Sequence of chain 1.A:
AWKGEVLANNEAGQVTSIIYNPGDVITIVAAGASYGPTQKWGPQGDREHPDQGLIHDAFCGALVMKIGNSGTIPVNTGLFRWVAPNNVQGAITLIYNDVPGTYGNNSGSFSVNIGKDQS

A protein and the small-molecule ligand that binds it are described below.
Small molecule (SMILES): OC[C@H]1O[C@@H](O)[C@H](O)[C@@H](O)[C@H]1O

Binding-site contacts:
Ligand atom O4 contacts residue TYR36 of chain 1.A at 2.7 Å (h-bond).
Ligand atom C1 contacts residue TYR36 of chain 1.A at 4.0 Å (hydrophobic).
Ligand atom C3 contacts residue THR104 of chain 1.A at 3.9 Å.
Ligand atom O3 contacts residue ASN107 of chain 1.A at 2.7 Å (h-bond).
Ligand atom O6 contacts residue GLN53 of chain 1.A at 2.9 Å (h-bond).
Ligand atom C6 contacts residue VAL101 of chain 1.A at 3.6 Å (hydrophobic).
Ligand atom C3 contacts residue TYR36 of chain 1.A at 3.6 Å (hydrophobic).
Ligand atom C1 contacts residue CN81 of chain 1.G at 1.9 Å.
Ligand atom O2 contacts residue CN81 of chain 1.G at 3.0 Å (h-bond).
Ligand atom O3 contacts residue THR104 of chain 1.A at 3.1 Å (h-bond).
Ligand atom O3 contacts residue CA1 of chain 1.E at 2.3 Å.
Ligand atom C4 contacts residue TYR36 of chain 1.A at 3.8 Å (hydrophobic).
Ligand atom C2 contacts residue ASN107 of chain 1.A at 3.5 Å.
Ligand atom O5 contacts residue HIS50 of chain 1.A at 3.8 Å.
Ligand atom O2 contacts residue GLY37 of chain 1.A at 4.1 Å.
Ligand atom C4 contacts residue CA1 of chain 1.E at 3.0 Å.
Ligand atom O6 contacts residue HIS50 of chain 1.A at 2.9 Å (h-bond).
Ligand atom C3 contacts residue CN81 of chain 1.G at 4.2 Å.
Ligand atom C6 contacts residue HIS50 of chain 1.A at 4.0 Å.
Ligand atom O2 contacts residue ASN107 of chain 1.A at 2.8 Å (h-bond).
Ligand atom O4 contacts residue ASP100 of chain 1.A at 2.7 Å (salt-bridge).
Ligand atom O5 contacts residue CN81 of chain 1.G at 2.9 Å (h-bond).
Ligand atom C5 contacts residue ASP100 of chain 1.A at 4.0 Å.
Ligand atom O3 contacts residue TYR36 of chain 1.A at 3.3 Å (h-bond).
Ligand atom O4 contacts residue CA1 of chain 1.E at 2.1 Å.
Ligand atom O4 contacts residue THR104 of chain 1.A at 3.4 Å (h-bond).
Ligand atom O2 contacts residue TYR36 of chain 1.A at 3.8 Å.
Ligand atom C6 contacts residue GLN53 of chain 1.A at 3.7 Å.
Ligand atom C2 contacts residue CN81 of chain 1.G at 2.8 Å.
Ligand atom C5 contacts residue GLN53 of chain 1.A at 3.9 Å.
Ligand atom O5 contacts residue TYR36 of chain 1.A at 3.6 Å.
Ligand atom O5 contacts residue GLN53 of chain 1.A at 4.1 Å.
Ligand atom C2 contacts residue TYR36 of chain 1.A at 3.1 Å (hydrophobic).
Ligand atom C4 contacts residue ASP100 of chain 1.A at 3.4 Å.
Ligand atom O6 contacts residue VAL101 of chain 1.A at 3.9 Å.
Ligand atom C6 contacts residue ASP100 of chain 1.A at 3.4 Å.
Ligand atom C3 contacts residue CA1 of chain 1.E at 3.1 Å.
Ligand atom C3 contacts residue ASN107 of chain 1.A at 3.8 Å.
Ligand atom C2 contacts residue CA1 of chain 1.E at 3.7 Å.
Ligand atom C4 contacts residue THR104 of chain 1.A at 3.3 Å.